Sequence of chain 1.A:
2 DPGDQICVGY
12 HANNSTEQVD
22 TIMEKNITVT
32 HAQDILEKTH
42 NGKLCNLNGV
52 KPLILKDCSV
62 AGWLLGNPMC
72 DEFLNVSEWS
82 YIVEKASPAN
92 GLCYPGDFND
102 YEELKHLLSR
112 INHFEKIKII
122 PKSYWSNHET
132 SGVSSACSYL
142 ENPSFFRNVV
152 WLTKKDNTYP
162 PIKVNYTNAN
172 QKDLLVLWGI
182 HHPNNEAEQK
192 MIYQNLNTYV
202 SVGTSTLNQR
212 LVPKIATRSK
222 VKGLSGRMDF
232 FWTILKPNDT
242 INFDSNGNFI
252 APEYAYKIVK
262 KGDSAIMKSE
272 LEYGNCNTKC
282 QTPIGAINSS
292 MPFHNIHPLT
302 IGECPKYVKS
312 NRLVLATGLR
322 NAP

Binding-site contacts:
Ligand atom C7 contacts residue ASN166 of chain 1.A at 3.4 Å.
Ligand atom C8 contacts residue THR241 of chain 1.A at 3.6 Å.
Ligand atom O5 contacts residue ASN166 of chain 1.A at 2.4 Å (h-bond).
Ligand atom C8 contacts residue THR168 of chain 1.A at 3.8 Å.
Ligand atom C2 contacts residue ASN166 of chain 1.A at 2.2 Å.
Ligand atom C7 contacts residue THR241 of chain 1.A at 4.2 Å.
Ligand atom O7 contacts residue ASN166 of chain 1.A at 3.6 Å.
Ligand atom C1 contacts residue ASN166 of chain 1.A at 1.4 Å.
Ligand atom C3 contacts residue ASN166 of chain 1.A at 3.6 Å.
Ligand atom C5 contacts residue ASN166 of chain 1.A at 3.6 Å.
Ligand atom C4 contacts residue ASN166 of chain 1.A at 4.1 Å.
Ligand atom N2 contacts residue ASN166 of chain 1.A at 2.8 Å (h-bond).
Ligand atom O6 contacts residue LYS164 of chain 1.A at 4.1 Å.

The protein below binds the small molecule below.
Small molecule (SMILES): CC(=O)N[C@@H]1[C@@H](O)[C@H](O)[C@@H](CO)O[C@H]1O